This small molecule binds to this protein.
Small molecule (SMILES): Cc1cn([C@H]2C[C@H](O[P](=O)(O)OC[C@H]3O[C@@H](n4ccc(N)nc4=O)C[C@@H]3O[P](=O)(O)OC[C@H]3O[C@@H](n4cnc5c(=O)nc(N)[nH]c54)C[C@@H]3O[P](=O)(O)OC[C@H]3O[C@@H](n4cnc5c(=O)nc(N)[nH]c54)C[C@@H]3O)[C@@H](CO[P](=O)(O)O[C@H]3C[C@H](n4cnc5c(=O)nc(N)[nH]c54)O[C@@H]3COP(=O)(O)O)O2)c(=O)[nH]c1=O

Binding-site contacts:
Ligand atom OP2 contacts residue LYS35 of chain 1.D at 3.7 Å.
Ligand atom C8 contacts residue LYS35 of chain 1.D at 3.9 Å.
Ligand atom N3 contacts residue ALA38 of chain 1.D at 3.6 Å.
Ligand atom OP3 contacts residue LYS35 of chain 1.D at 2.7 Å (salt-bridge).
Ligand atom OP1 contacts residue THR67 of chain 1.D at 3.6 Å (h-bond).
Ligand atom OP1 contacts residue LEU62 of chain 1.D at 3.6 Å (h-bond).
Ligand atom O5' contacts residue GLY66 of chain 1.D at 3.8 Å.
Ligand atom P contacts residue GLY66 of chain 1.D at 3.9 Å.
Ligand atom O4' contacts residue ALA38 of chain 1.D at 3.5 Å.
Ligand atom OP1 contacts residue TYR39 of chain 1.D at 3.8 Å.
Ligand atom O3' contacts residue GLY64 of chain 1.D at 3.4 Å.
Ligand atom P contacts residue CA1 of chain 1.H at 3.5 Å.
Ligand atom P contacts residue LYS68 of chain 1.D at 3.9 Å.
Ligand atom C5' contacts residue GLY64 of chain 1.D at 3.4 Å.
Ligand atom OP1 contacts residue ILE69 of chain 1.D at 3.0 Å (h-bond).
Ligand atom O3' contacts residue VAL65 of chain 1.D at 3.8 Å.
Ligand atom P contacts residue GLY64 of chain 1.D at 3.8 Å.
Ligand atom P contacts residue LYS68 of chain 1.D at 3.4 Å.
Ligand atom OP2 contacts residue VAL65 of chain 1.D at 3.6 Å.
Ligand atom OP1 contacts residue VAL65 of chain 1.D at 3.2 Å (h-bond).
Ligand atom C5' contacts residue GLY64 of chain 1.D at 3.9 Å.
Ligand atom OP1 contacts residue CA1 of chain 1.H at 2.3 Å.
Ligand atom C3' contacts residue GLY66 of chain 1.D at 3.9 Å.
Ligand atom OP2 contacts residue LYS68 of chain 1.D at 3.4 Å (salt-bridge).
Ligand atom C5' contacts residue TYR39 of chain 1.D at 3.6 Å (hydrophobic).
Ligand atom OP2 contacts residue CA1 of chain 1.H at 3.8 Å.
Ligand atom N7 contacts residue LYS35 of chain 1.D at 3.8 Å.
Ligand atom OP1 contacts residue GLY64 of chain 1.D at 2.9 Å (h-bond).
Ligand atom OP2 contacts residue LYS68 of chain 1.D at 2.7 Å (salt-bridge).
Ligand atom OP2 contacts residue GLY66 of chain 1.D at 3.9 Å.
Ligand atom OP1 contacts residue LYS68 of chain 1.D at 3.5 Å (salt-bridge).
Ligand atom OP1 contacts residue LYS72 of chain 1.D at 3.8 Å.
Ligand atom OP1 contacts residue LYS68 of chain 1.D at 3.2 Å (salt-bridge).
Ligand atom OP1 contacts residue PRO63 of chain 1.D at 3.8 Å.
Ligand atom P contacts residue LYS35 of chain 1.D at 3.8 Å.
Ligand atom P contacts residue VAL65 of chain 1.D at 3.7 Å.
Ligand atom C5' contacts residue GLY66 of chain 1.D at 3.8 Å.
Ligand atom O3' contacts residue ILE69 of chain 1.D at 3.6 Å.
Ligand atom OP1 contacts residue GLY66 of chain 1.D at 2.9 Å (h-bond).
Ligand atom C4' contacts residue GLY64 of chain 1.D at 3.3 Å.

Sequence of chain 1.D:
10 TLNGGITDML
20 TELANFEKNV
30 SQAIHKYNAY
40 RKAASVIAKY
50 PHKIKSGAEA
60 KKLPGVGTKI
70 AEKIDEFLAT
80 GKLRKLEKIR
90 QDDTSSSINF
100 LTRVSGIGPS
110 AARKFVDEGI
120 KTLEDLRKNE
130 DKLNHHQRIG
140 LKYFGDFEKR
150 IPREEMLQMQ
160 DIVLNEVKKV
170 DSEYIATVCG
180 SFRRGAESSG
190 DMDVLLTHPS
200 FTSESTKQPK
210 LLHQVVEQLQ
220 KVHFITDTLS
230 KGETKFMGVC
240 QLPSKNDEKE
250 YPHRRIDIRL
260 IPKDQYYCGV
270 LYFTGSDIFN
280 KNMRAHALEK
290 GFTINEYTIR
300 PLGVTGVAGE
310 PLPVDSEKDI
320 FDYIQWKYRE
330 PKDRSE